Sequence of chain 1.A:
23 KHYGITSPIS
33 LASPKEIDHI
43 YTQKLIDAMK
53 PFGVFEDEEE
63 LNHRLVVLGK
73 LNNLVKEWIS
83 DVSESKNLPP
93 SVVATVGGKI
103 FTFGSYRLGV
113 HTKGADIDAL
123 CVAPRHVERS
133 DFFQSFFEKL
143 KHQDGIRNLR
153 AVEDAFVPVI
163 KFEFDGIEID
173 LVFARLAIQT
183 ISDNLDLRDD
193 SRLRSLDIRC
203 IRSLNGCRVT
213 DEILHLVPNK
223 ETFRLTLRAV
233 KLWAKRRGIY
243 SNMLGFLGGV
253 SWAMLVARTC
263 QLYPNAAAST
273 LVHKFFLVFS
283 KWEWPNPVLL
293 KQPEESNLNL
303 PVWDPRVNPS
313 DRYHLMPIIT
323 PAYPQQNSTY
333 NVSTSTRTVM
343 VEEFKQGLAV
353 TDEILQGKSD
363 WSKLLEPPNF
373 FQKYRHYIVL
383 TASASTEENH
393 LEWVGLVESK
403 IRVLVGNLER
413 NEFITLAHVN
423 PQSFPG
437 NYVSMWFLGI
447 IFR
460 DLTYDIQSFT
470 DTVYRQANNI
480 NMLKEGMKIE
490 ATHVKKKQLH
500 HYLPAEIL

Binding-site contacts:
Ligand atom O1G contacts residue TYR242 of chain 1.A at 3.3 Å (h-bond).
Ligand atom O2B contacts residue SER107 of chain 1.A at 2.9 Å (h-bond).
Ligand atom O1B contacts residue ASP120 of chain 1.A at 3.1 Å (salt-bridge).
Ligand atom O4' contacts residue PHE105 of chain 1.A at 3.6 Å.
Ligand atom O2G contacts residue CA1 of chain 1.D at 2.3 Å.
Ligand atom O2' contacts residue PHE105 of chain 1.A at 3.7 Å.
Ligand atom C5 contacts residue VAL252 of chain 1.A at 3.7 Å (hydrophobic).
Ligand atom PG contacts residue TYR242 of chain 1.A at 3.4 Å.
Ligand atom O1A contacts residue CA1 of chain 1.D at 2.9 Å.
Ligand atom O3B contacts residue SER107 of chain 1.A at 2.8 Å (h-bond).
Ligand atom O1B contacts residue GLY106 of chain 1.A at 3.5 Å.
Ligand atom C3' contacts residue ASP120 of chain 1.A at 3.3 Å.
Ligand atom O2' contacts residue VAL252 of chain 1.A at 3.4 Å.
Ligand atom O2G contacts residue ASP118 of chain 1.A at 3.5 Å (salt-bridge).
Ligand atom O3B contacts residue TYR242 of chain 1.A at 3.3 Å (h-bond).
Ligand atom O3G contacts residue TYR242 of chain 1.A at 3.2 Å (h-bond).
Ligand atom C2' contacts residue VAL252 of chain 1.A at 3.5 Å (hydrophobic).
Ligand atom O1G contacts residue LYS233 of chain 1.A at 3.3 Å (salt-bridge).
Ligand atom N9 contacts residue VAL252 of chain 1.A at 3.4 Å.
Ligand atom C3' contacts residue PHE105 of chain 1.A at 3.5 Å (hydrophobic).
Ligand atom C3' contacts residue GLY106 of chain 1.A at 3.6 Å.
Ligand atom N6 contacts residue SER330 of chain 1.A at 3.6 Å.
Ligand atom O2B contacts residue GLY106 of chain 1.A at 3.5 Å.
Ligand atom PB contacts residue CA1 of chain 1.D at 3.6 Å.
Ligand atom PB contacts residue SER107 of chain 1.A at 3.5 Å.
Ligand atom N1 contacts residue THR322 of chain 1.A at 3.6 Å (h-bond).
Ligand atom C5' contacts residue ASP120 of chain 1.A at 3.1 Å.
Ligand atom O1G contacts residue SER107 of chain 1.A at 2.9 Å (h-bond).
Ligand atom C4 contacts residue VAL252 of chain 1.A at 3.5 Å (hydrophobic).
Ligand atom O1B contacts residue SER107 of chain 1.A at 3.0 Å (h-bond).
Ligand atom O3B contacts residue LYS233 of chain 1.A at 3.4 Å (salt-bridge).
Ligand atom C4' contacts residue PHE105 of chain 1.A at 3.6 Å (hydrophobic).
Ligand atom C2 contacts residue ASN207 of chain 1.A at 3.4 Å.
Ligand atom C8 contacts residue VAL252 of chain 1.A at 3.5 Å (hydrophobic).
Ligand atom O1B contacts residue CA1 of chain 1.D at 2.5 Å.
Ligand atom PG contacts residue SER107 of chain 1.A at 3.1 Å.
Ligand atom PG contacts residue CA1 of chain 1.D at 3.6 Å.
Ligand atom C2 contacts residue VAL211 of chain 1.A at 3.6 Å (hydrophobic).
Ligand atom C4' contacts residue ASP120 of chain 1.A at 3.3 Å.
Ligand atom O2G contacts residue SER107 of chain 1.A at 3.3 Å (h-bond).

The small molecule below binds the protein below.
Small molecule (SMILES): Nc1ncnc2c1ncn2[C@@H]1O[C@H](CO[P](=O)(O)O[P](=O)(O)OP(=O)(O)O)C[C@H]1O